Sequence of chain 3.QA:
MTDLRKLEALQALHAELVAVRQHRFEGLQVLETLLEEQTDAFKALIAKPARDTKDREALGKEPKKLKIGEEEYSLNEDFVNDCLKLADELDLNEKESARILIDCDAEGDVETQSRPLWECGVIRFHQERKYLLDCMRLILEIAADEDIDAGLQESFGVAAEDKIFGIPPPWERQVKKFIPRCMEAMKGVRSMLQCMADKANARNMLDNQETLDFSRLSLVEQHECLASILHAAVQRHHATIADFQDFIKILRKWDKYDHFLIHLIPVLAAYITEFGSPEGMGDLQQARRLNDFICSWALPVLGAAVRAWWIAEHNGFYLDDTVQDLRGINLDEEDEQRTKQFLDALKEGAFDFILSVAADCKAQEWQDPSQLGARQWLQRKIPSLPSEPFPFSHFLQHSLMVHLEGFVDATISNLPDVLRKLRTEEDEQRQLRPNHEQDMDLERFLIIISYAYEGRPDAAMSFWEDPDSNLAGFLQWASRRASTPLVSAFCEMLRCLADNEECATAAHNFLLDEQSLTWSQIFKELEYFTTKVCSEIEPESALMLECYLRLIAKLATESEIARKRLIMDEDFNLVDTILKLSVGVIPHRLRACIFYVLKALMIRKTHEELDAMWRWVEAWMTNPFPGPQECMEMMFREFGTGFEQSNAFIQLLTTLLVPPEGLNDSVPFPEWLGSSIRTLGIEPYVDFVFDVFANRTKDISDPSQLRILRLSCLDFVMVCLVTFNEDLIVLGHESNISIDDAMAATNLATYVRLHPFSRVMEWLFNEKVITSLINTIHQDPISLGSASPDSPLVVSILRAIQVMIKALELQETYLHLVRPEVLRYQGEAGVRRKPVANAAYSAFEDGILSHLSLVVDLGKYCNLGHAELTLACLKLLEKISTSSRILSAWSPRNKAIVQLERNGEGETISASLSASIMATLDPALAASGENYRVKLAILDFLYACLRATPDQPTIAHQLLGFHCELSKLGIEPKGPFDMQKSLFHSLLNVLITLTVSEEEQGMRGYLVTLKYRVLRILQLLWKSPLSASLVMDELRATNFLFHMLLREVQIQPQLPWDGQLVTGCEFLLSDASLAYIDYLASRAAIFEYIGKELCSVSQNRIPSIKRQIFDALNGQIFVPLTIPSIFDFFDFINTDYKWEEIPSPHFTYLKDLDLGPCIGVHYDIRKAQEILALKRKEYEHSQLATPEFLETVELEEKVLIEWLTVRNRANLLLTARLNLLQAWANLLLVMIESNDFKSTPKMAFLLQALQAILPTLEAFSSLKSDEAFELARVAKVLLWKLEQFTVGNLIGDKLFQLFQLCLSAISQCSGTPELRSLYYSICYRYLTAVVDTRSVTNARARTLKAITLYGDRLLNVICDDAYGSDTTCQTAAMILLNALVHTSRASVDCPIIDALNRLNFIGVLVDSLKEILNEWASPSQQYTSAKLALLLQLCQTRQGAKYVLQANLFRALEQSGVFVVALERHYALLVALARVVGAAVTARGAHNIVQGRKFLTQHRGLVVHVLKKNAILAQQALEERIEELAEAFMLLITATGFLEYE

Binding-site contacts:
Ligand atom CD1 contacts residue ASN492 of chain 3.QA at 3.9 Å.
Ligand atom CG contacts residue ASN492 of chain 3.QA at 4.3 Å.
Ligand atom O contacts residue ARG442 of chain 3.QA at 4.3 Å.
Ligand atom O contacts residue PRO438 of chain 3.QA at 4.0 Å.
Ligand atom C contacts residue ARG442 of chain 3.QA at 4.4 Å.
Ligand atom O contacts residue ASN492 of chain 3.QA at 4.2 Å.
Ligand atom CB contacts residue PHE496 of chain 3.QA at 3.9 Å (hydrophobic).
Ligand atom CA contacts residue ARG442 of chain 3.QA at 3.6 Å.
Ligand atom CB contacts residue ASN492 of chain 3.QA at 3.8 Å.
Ligand atom CZ contacts residue PRO438 of chain 3.QA at 3.4 Å (hydrophobic).
Ligand atom CE2 contacts residue ARG442 of chain 3.QA at 3.6 Å.
Ligand atom CD2 contacts residue PRO438 of chain 3.QA at 4.4 Å (hydrophobic).
Ligand atom CE1 contacts residue PHE496 of chain 3.QA at 3.6 Å (hydrophobic).
Ligand atom CZ contacts residue PHE496 of chain 3.QA at 3.9 Å (hydrophobic).
Ligand atom N contacts residue SER491 of chain 3.QA at 4.1 Å.
Ligand atom C contacts residue ASN492 of chain 3.QA at 4.0 Å.
Ligand atom CD1 contacts residue PRO438 of chain 3.QA at 4.4 Å (hydrophobic).
Ligand atom CD1 contacts residue ILE434 of chain 3.QA at 4.1 Å (hydrophobic).
Ligand atom CE1 contacts residue ILE434 of chain 3.QA at 3.9 Å (hydrophobic).
Ligand atom N contacts residue ARG442 of chain 3.QA at 4.2 Å.
Ligand atom CE1 contacts residue PRO438 of chain 3.QA at 3.8 Å (hydrophobic).
Ligand atom CG contacts residue PHE496 of chain 3.QA at 4.0 Å (hydrophobic).
Ligand atom CD2 contacts residue ARG442 of chain 3.QA at 3.5 Å.
Ligand atom CE2 contacts residue PRO438 of chain 3.QA at 3.7 Å (hydrophobic).
Ligand atom N contacts residue ASN492 of chain 3.QA at 3.3 Å (h-bond).
Ligand atom CB contacts residue GLY495 of chain 3.QA at 3.9 Å.
Ligand atom CD1 contacts residue PHE496 of chain 3.QA at 3.7 Å (hydrophobic).
Ligand atom CG contacts residue GLY495 of chain 3.QA at 4.4 Å.
Ligand atom CA contacts residue ASN492 of chain 3.QA at 3.3 Å.

This small molecule binds to this protein.
Small molecule (SMILES): N[C@@H](Cc1ccccc1)C(=O)NCC=O